The protein below binds the small molecule below.
Small molecule (SMILES): CC(=O)N[C@@H]1[C@@H](O)[C@H](O)[C@@H](CO)O[C@H]1O

Sequence of chain 1.E:
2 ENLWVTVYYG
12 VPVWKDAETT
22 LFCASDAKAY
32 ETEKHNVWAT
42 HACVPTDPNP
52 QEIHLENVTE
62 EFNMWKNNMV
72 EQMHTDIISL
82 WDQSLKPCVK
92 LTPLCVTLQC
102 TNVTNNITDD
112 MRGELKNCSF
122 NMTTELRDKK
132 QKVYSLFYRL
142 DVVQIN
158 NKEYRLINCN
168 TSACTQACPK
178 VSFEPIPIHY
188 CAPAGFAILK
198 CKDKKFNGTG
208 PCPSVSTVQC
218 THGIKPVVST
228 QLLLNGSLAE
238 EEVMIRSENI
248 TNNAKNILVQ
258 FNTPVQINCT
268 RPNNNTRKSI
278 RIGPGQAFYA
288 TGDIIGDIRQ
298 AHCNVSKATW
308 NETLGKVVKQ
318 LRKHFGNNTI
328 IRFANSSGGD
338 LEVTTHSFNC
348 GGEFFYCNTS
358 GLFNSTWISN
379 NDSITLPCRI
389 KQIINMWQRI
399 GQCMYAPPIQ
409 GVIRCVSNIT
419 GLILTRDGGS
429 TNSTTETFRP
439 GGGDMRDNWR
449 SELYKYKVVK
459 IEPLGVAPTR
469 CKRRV

Binding-site contacts:
Ligand atom C6 contacts residue ILE291 of chain 1.E at 4.5 Å (hydrophobic).
Ligand atom C1 contacts residue ASN107 of chain 1.E at 1.4 Å.
Ligand atom C2 contacts residue ASN107 of chain 1.E at 2.5 Å.
Ligand atom C5 contacts residue ASN107 of chain 1.E at 3.7 Å.
Ligand atom C3 contacts residue ASN107 of chain 1.E at 3.8 Å.
Ligand atom N2 contacts residue ASN107 of chain 1.E at 2.9 Å (h-bond).
Ligand atom O5 contacts residue ASN107 of chain 1.E at 2.4 Å (h-bond).
Ligand atom C8 contacts residue ASN107 of chain 1.E at 4.3 Å.
Ligand atom C7 contacts residue ASN107 of chain 1.E at 3.1 Å.
Ligand atom O6 contacts residue GLY293 of chain 1.E at 3.7 Å.
Ligand atom C1 contacts residue ASN106 of chain 1.E at 4.0 Å.
Ligand atom O7 contacts residue ASN107 of chain 1.E at 3.0 Å (h-bond).
Ligand atom C6 contacts residue GLY293 of chain 1.E at 3.5 Å.
Ligand atom C6 contacts residue ASN106 of chain 1.E at 4.1 Å.
Ligand atom C4 contacts residue ASN107 of chain 1.E at 4.2 Å.
Ligand atom C5 contacts residue GLY293 of chain 1.E at 4.1 Å.
Ligand atom O6 contacts residue ILE291 of chain 1.E at 4.2 Å.
Ligand atom O5 contacts residue ASN106 of chain 1.E at 3.4 Å (h-bond).